This small molecule binds to this protein.
Small molecule (SMILES): N[C@@H](CCC(=O)O)C(=O)O

Sequence of chain 1.D:
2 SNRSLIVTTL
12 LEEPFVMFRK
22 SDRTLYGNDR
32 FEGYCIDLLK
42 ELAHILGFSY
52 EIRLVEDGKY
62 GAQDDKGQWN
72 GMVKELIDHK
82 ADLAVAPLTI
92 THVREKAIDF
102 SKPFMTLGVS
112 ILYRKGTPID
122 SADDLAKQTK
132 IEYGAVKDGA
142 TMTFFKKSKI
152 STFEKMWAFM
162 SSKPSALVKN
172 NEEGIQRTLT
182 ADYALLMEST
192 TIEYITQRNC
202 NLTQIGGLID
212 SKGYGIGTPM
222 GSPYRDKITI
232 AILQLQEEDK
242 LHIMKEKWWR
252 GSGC

Binding-site contacts:
Ligand atom O contacts residue TYR61 of chain 1.D at 3.3 Å.
Ligand atom C contacts residue THR90 of chain 1.D at 3.5 Å.
Ligand atom C contacts residue TYR61 of chain 1.D at 3.5 Å (hydrophobic).
Ligand atom CA contacts residue ALA141 of chain 1.D at 4.1 Å (hydrophobic).
Ligand atom OE1 contacts residue GLY140 of chain 1.D at 3.4 Å.
Ligand atom N contacts residue PRO88 of chain 1.D at 2.9 Å (h-bond).
Ligand atom OE1 contacts residue GLU189 of chain 1.D at 4.2 Å.
Ligand atom N contacts residue THR90 of chain 1.D at 3.0 Å (h-bond).
Ligand atom CA contacts residue TYR61 of chain 1.D at 4.1 Å (hydrophobic).
Ligand atom OE1 contacts residue ALA141 of chain 1.D at 3.0 Å (h-bond).
Ligand atom N contacts residue TYR215 of chain 1.D at 3.7 Å.
Ligand atom CB contacts residue TYR61 of chain 1.D at 3.6 Å (hydrophobic).
Ligand atom O contacts residue LEU89 of chain 1.D at 3.7 Å.
Ligand atom C contacts residue PRO88 of chain 1.D at 4.2 Å (hydrophobic).
Ligand atom C contacts residue GLU189 of chain 1.D at 4.4 Å.
Ligand atom C contacts residue ALA141 of chain 1.D at 3.7 Å (hydrophobic).
Ligand atom O contacts residue ARG95 of chain 1.D at 2.7 Å (salt-bridge).
Ligand atom CG contacts residue GLU189 of chain 1.D at 3.7 Å.
Ligand atom OE2 contacts residue GLU189 of chain 1.D at 3.7 Å.
Ligand atom OXT contacts residue ALA141 of chain 1.D at 2.8 Å (h-bond).
Ligand atom CD contacts residue THR142 of chain 1.D at 3.2 Å.
Ligand atom N contacts residue TYR61 of chain 1.D at 4.1 Å.
Ligand atom CA contacts residue PRO88 of chain 1.D at 4.1 Å (hydrophobic).
Ligand atom OXT contacts residue TYR61 of chain 1.D at 3.3 Å.
Ligand atom CD contacts residue GLU189 of chain 1.D at 3.9 Å.
Ligand atom C contacts residue ARG95 of chain 1.D at 3.4 Å.
Ligand atom N contacts residue GLU189 of chain 1.D at 2.6 Å (salt-bridge).
Ligand atom O contacts residue ALA141 of chain 1.D at 4.3 Å.
Ligand atom OE1 contacts residue THR142 of chain 1.D at 2.8 Å (h-bond).
Ligand atom O contacts residue THR90 of chain 1.D at 2.9 Å (h-bond).
Ligand atom OE2 contacts residue THR142 of chain 1.D at 2.5 Å (h-bond).
Ligand atom CA contacts residue THR90 of chain 1.D at 3.4 Å.
Ligand atom CB contacts residue GLY140 of chain 1.D at 4.4 Å.
Ligand atom OXT contacts residue ARG95 of chain 1.D at 2.7 Å (salt-bridge).
Ligand atom CB contacts residue ALA141 of chain 1.D at 4.3 Å (hydrophobic).
Ligand atom CA contacts residue GLU189 of chain 1.D at 3.4 Å.
Ligand atom OXT contacts residue GLY140 of chain 1.D at 3.5 Å.
Ligand atom CB contacts residue GLU189 of chain 1.D at 4.1 Å.
Ligand atom O contacts residue PRO88 of chain 1.D at 3.6 Å (h-bond).
Ligand atom CD contacts residue ALA141 of chain 1.D at 4.2 Å (hydrophobic).